This small molecule binds to this protein.
Small molecule (SMILES): CC(=O)N[C@@H]1[C@@H](O)[C@H](O)[C@@H](CO)O[C@H]1O

Binding-site contacts:
Ligand atom O6 contacts residue GLU367 of chain 2.A at 3.1 Å (salt-bridge).
Ligand atom C3 contacts residue ASN346 of chain 2.A at 3.7 Å.
Ligand atom O7 contacts residue VAL368 of chain 2.A at 3.9 Å.
Ligand atom O5 contacts residue ASN346 of chain 2.A at 2.4 Å (h-bond).
Ligand atom C3 contacts residue VAL368 of chain 2.A at 3.8 Å (hydrophobic).
Ligand atom C6 contacts residue GLU367 of chain 2.A at 4.2 Å.
Ligand atom C7 contacts residue ASN346 of chain 2.A at 3.4 Å.
Ligand atom C2 contacts residue ASN346 of chain 2.A at 2.3 Å.
Ligand atom C1 contacts residue ASN346 of chain 2.A at 1.4 Å.
Ligand atom O7 contacts residue ASN346 of chain 2.A at 3.4 Å (h-bond).
Ligand atom O3 contacts residue VAL368 of chain 2.A at 3.5 Å.
Ligand atom C2 contacts residue VAL368 of chain 2.A at 3.7 Å (hydrophobic).
Ligand atom O5 contacts residue VAL368 of chain 2.A at 4.3 Å.
Ligand atom O5 contacts residue GLU367 of chain 2.A at 3.9 Å.
Ligand atom C5 contacts residue ASN346 of chain 2.A at 3.6 Å.
Ligand atom O4 contacts residue VAL368 of chain 2.A at 4.2 Å.
Ligand atom C5 contacts residue VAL368 of chain 2.A at 4.4 Å (hydrophobic).
Ligand atom O6 contacts residue VAL368 of chain 2.A at 4.4 Å.
Ligand atom C4 contacts residue VAL368 of chain 2.A at 3.4 Å (hydrophobic).
Ligand atom N2 contacts residue ASN346 of chain 2.A at 2.8 Å (h-bond).
Ligand atom C4 contacts residue ASN346 of chain 2.A at 4.1 Å.

Sequence of chain 2.A:
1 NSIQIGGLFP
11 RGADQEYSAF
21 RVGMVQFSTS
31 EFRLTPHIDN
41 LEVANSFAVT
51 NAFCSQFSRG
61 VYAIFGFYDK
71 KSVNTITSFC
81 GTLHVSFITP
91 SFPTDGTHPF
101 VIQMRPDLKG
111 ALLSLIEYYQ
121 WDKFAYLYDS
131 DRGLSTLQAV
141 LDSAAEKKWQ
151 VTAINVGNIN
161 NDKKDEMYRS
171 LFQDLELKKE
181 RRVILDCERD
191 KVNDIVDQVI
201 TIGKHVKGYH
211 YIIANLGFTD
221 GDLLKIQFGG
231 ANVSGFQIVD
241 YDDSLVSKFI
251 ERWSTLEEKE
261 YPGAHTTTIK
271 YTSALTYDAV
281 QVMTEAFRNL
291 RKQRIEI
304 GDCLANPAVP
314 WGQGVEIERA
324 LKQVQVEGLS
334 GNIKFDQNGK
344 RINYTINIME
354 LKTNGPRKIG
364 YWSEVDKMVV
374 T